Sequence of chain 20.E:
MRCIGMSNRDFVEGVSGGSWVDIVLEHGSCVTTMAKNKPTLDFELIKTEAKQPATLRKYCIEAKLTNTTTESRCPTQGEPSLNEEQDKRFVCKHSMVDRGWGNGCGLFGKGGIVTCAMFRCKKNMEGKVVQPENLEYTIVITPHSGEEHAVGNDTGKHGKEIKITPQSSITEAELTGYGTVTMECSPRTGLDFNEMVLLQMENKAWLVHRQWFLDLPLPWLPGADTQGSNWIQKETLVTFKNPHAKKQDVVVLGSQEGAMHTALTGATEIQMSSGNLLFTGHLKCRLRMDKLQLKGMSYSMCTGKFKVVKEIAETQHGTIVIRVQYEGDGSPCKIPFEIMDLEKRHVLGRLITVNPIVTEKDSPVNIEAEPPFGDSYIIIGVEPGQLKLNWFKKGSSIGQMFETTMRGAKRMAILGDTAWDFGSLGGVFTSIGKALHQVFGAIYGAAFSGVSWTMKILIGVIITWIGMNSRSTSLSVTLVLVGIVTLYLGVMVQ

Sequence of chain 33.E:
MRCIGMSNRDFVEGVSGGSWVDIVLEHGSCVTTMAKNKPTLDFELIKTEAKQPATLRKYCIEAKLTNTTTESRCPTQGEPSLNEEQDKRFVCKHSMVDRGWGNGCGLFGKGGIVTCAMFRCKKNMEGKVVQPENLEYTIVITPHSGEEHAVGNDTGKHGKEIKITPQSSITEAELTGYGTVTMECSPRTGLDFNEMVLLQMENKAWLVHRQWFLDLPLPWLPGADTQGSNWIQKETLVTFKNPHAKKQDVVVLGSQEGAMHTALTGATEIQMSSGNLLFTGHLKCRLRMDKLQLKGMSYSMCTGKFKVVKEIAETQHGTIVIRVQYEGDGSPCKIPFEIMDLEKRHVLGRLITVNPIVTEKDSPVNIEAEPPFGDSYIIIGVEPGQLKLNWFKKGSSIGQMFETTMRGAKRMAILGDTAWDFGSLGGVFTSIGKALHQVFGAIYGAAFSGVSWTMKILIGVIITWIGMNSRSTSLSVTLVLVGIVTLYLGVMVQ

Binding-site contacts:
Ligand atom C3 contacts residue ASN153 of chain 20.E at 3.8 Å.
Ligand atom C5 contacts residue ASN153 of chain 20.E at 3.7 Å.
Ligand atom O5 contacts residue THR155 of chain 20.E at 3.7 Å.
Ligand atom N2 contacts residue ASN153 of chain 20.E at 2.9 Å (h-bond).
Ligand atom O3 contacts residue HIS149 of chain 20.E at 4.1 Å.
Ligand atom C5 contacts residue THR155 of chain 20.E at 3.9 Å.
Ligand atom C6 contacts residue THR155 of chain 20.E at 4.4 Å.
Ligand atom C1 contacts residue THR155 of chain 20.E at 3.9 Å.
Ligand atom C6 contacts residue LYS157 of chain 20.E at 4.2 Å.
Ligand atom N2 contacts residue HIS149 of chain 20.E at 3.4 Å.
Ligand atom C1 contacts residue HIS158 of chain 20.E at 3.8 Å.
Ligand atom O5 contacts residue GLY156 of chain 20.E at 4.3 Å.
Ligand atom O5 contacts residue ASN153 of chain 20.E at 2.4 Å (h-bond).
Ligand atom C6 contacts residue HIS158 of chain 20.E at 4.4 Å.
Ligand atom C1 contacts residue HIS149 of chain 20.E at 4.2 Å.
Ligand atom C4 contacts residue ASN153 of chain 20.E at 4.2 Å.
Ligand atom O5 contacts residue HIS158 of chain 20.E at 3.1 Å.
Ligand atom O7 contacts residue THR155 of chain 20.E at 4.1 Å.
Ligand atom C1 contacts residue ASN153 of chain 20.E at 1.4 Å.
Ligand atom C2 contacts residue ASN153 of chain 20.E at 2.5 Å.
Ligand atom C2 contacts residue HIS149 of chain 20.E at 3.6 Å.
Ligand atom C8 contacts residue GLY102 of chain 33.E at 4.2 Å.
Ligand atom O6 contacts residue LYS157 of chain 20.E at 4.2 Å.
Ligand atom O6 contacts residue HIS158 of chain 20.E at 3.8 Å.
Ligand atom C5 contacts residue HIS158 of chain 20.E at 4.3 Å.
Ligand atom O7 contacts residue ASN153 of chain 20.E at 3.8 Å.
Ligand atom C7 contacts residue ASN153 of chain 20.E at 3.5 Å.

This small molecule binds to this protein.
Small molecule (SMILES): CC(=O)N[C@@H]1[C@@H](O)[C@H](O)[C@@H](CO)O[C@H]1O